Sequence of chain 1.A:
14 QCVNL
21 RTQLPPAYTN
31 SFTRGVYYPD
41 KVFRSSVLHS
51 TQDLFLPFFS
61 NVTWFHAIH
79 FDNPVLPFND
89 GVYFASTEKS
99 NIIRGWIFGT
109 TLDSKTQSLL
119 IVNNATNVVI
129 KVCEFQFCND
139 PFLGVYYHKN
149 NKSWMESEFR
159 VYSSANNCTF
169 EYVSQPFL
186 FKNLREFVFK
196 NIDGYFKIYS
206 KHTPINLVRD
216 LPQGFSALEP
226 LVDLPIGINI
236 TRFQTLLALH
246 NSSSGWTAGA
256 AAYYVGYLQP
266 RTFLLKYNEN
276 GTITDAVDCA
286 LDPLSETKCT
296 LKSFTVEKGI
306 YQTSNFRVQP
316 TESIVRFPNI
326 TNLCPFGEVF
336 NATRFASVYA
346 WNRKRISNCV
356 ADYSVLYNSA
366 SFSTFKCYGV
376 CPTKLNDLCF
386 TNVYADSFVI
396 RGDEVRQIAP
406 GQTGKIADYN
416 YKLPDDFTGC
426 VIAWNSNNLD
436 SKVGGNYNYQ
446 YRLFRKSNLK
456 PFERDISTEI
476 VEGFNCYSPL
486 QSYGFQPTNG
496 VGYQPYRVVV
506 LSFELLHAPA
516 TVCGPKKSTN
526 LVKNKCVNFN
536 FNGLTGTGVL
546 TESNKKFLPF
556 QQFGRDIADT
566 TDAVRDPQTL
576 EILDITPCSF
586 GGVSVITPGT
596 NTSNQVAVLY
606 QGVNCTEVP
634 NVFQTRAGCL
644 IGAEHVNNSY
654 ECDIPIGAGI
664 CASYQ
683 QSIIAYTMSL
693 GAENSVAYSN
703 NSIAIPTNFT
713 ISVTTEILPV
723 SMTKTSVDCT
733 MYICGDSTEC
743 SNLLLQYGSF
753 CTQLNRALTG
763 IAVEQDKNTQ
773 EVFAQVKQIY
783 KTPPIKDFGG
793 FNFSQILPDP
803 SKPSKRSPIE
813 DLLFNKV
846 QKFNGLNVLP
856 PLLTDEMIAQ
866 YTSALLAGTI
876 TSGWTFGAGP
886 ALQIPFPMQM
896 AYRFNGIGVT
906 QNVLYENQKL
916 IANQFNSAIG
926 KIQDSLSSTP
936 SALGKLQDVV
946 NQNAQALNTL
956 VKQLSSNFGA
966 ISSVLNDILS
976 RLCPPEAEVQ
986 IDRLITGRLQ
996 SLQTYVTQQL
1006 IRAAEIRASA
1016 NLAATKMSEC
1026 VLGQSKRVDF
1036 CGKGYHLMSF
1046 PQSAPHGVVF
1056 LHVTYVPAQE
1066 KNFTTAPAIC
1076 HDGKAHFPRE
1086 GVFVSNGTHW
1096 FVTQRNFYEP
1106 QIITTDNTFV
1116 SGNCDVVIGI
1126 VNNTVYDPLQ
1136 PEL

Binding-site contacts:
Ligand atom O7 contacts residue GLY332 of chain 1.A at 3.2 Å.
Ligand atom N2 contacts residue GLY332 of chain 1.A at 4.3 Å.
Ligand atom C1 contacts residue ASN336 of chain 1.A at 1.5 Å.
Ligand atom C8 contacts residue GLY332 of chain 1.A at 3.6 Å.
Ligand atom O7 contacts residue ASN336 of chain 1.A at 4.0 Å.
Ligand atom C7 contacts residue ASN336 of chain 1.A at 3.7 Å.
Ligand atom C8 contacts residue PHE335 of chain 1.A at 4.3 Å (hydrophobic).
Ligand atom C8 contacts residue PHE331 of chain 1.A at 4.1 Å (hydrophobic).
Ligand atom C2 contacts residue ASN336 of chain 1.A at 2.5 Å.
Ligand atom C4 contacts residue ASN336 of chain 1.A at 4.3 Å.
Ligand atom N2 contacts residue ASN336 of chain 1.A at 3.0 Å (h-bond).
Ligand atom C5 contacts residue ASN336 of chain 1.A at 3.7 Å.
Ligand atom O5 contacts residue ASN336 of chain 1.A at 2.4 Å (h-bond).
Ligand atom C7 contacts residue GLY332 of chain 1.A at 3.5 Å.
Ligand atom C3 contacts residue ASN336 of chain 1.A at 3.8 Å.

The protein below binds the small molecule below.
Small molecule (SMILES): CC(=O)N[C@@H]1[C@@H](O)[C@H](O)[C@@H](CO)O[C@H]1O